Binding-site contacts:
Ligand atom C1 contacts residue GLY126 of chain 37.F at 3.4 Å.
Ligand atom C6 contacts residue LYS128 of chain 37.F at 4.3 Å.
Ligand atom O3 contacts residue GLU127 of chain 37.F at 4.2 Å.
Ligand atom C1 contacts residue ASN156 of chain 37.F at 1.4 Å.
Ligand atom C5 contacts residue GLY126 of chain 37.F at 4.0 Å.
Ligand atom O7 contacts residue ASN156 of chain 37.F at 3.2 Å (h-bond).
Ligand atom C4 contacts residue GLU127 of chain 37.F at 3.6 Å.
Ligand atom C8 contacts residue ASN156 of chain 37.F at 4.2 Å.
Ligand atom N2 contacts residue ASN156 of chain 37.F at 2.5 Å (h-bond).
Ligand atom C5 contacts residue ASN156 of chain 37.F at 3.7 Å.
Ligand atom C7 contacts residue ASN156 of chain 37.F at 3.3 Å.
Ligand atom O5 contacts residue ASN156 of chain 37.F at 2.5 Å (h-bond).
Ligand atom C4 contacts residue ASN156 of chain 37.F at 4.2 Å.
Ligand atom C2 contacts residue ASN156 of chain 37.F at 2.3 Å.
Ligand atom C3 contacts residue GLU127 of chain 37.F at 3.6 Å.
Ligand atom O5 contacts residue GLY126 of chain 37.F at 3.7 Å.
Ligand atom C6 contacts residue GLU127 of chain 37.F at 3.8 Å.
Ligand atom C8 contacts residue PRO179 of chain 37.F at 4.4 Å (hydrophobic).
Ligand atom C5 contacts residue GLU127 of chain 37.F at 3.6 Å.
Ligand atom O4 contacts residue GLU127 of chain 37.F at 3.1 Å (salt-bridge).
Ligand atom C3 contacts residue ASN156 of chain 37.F at 3.6 Å.

This small molecule binds to this protein.
Small molecule (SMILES): CC(=O)N[C@@H]1[C@@H](O)[C@H](O)[C@@H](CO)O[C@H]1O

Sequence of chain 37.F:
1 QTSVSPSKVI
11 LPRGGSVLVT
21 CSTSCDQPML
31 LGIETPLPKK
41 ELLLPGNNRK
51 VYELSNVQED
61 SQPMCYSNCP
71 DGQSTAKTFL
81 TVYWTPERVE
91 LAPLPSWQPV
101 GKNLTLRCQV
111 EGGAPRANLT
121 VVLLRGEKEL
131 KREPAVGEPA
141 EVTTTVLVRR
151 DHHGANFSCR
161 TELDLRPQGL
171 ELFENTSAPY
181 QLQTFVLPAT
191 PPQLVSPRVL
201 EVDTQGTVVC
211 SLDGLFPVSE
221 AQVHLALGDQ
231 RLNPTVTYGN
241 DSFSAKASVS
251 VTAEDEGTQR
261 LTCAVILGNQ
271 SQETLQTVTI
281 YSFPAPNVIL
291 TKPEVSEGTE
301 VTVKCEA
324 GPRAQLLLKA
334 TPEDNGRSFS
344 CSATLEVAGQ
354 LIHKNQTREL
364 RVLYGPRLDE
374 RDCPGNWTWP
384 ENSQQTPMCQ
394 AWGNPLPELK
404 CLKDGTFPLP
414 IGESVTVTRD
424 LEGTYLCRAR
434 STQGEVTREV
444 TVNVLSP